Sequence of chain 1.E:
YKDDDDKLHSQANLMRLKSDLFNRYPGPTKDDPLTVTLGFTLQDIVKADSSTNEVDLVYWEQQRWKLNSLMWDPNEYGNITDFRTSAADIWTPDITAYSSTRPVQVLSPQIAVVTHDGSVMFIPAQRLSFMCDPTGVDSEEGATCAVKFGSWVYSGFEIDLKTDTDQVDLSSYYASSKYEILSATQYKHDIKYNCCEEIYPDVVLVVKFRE

Sequence of chain 1.D:
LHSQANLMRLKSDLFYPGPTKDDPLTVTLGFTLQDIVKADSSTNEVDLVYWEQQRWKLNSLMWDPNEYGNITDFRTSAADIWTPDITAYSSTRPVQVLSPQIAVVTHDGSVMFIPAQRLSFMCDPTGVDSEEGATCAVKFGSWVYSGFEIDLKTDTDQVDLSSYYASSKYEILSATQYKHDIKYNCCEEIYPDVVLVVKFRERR

The small molecule below binds the protein below.
Small molecule (SMILES): CC(C)Oc1cncc(N2CC[C@]3(CCCN3C)C2)c1

Binding-site contacts:
Ligand atom C13 contacts residue CYS199 of chain 1.E at 3.5 Å (hydrophobic).
Ligand atom C4 contacts residue ILE126 of chain 1.D at 3.7 Å (hydrophobic).
Ligand atom C6 contacts residue VAL116 of chain 1.D at 3.9 Å (hydrophobic).
Ligand atom C3 contacts residue TRP155 of chain 1.E at 3.3 Å (hydrophobic).
Ligand atom C13 contacts residue TYR203 of chain 1.E at 3.6 Å (hydrophobic).
Ligand atom N16 contacts residue SER154 of chain 1.E at 4.0 Å.
Ligand atom C18 contacts residue TYR101 of chain 1.E at 3.8 Å (hydrophobic).
Ligand atom C18 contacts residue TRP155 of chain 1.E at 3.2 Å (hydrophobic).
Ligand atom C17 contacts residue TYR101 of chain 1.E at 3.7 Å (hydrophobic).
Ligand atom C11 contacts residue VAL116 of chain 1.D at 3.6 Å (hydrophobic).
Ligand atom C17 contacts residue TYR203 of chain 1.E at 3.2 Å (hydrophobic).
Ligand atom C17 contacts residue SER154 of chain 1.E at 3.2 Å.
Ligand atom C7 contacts residue VAL116 of chain 1.D at 4.0 Å (hydrophobic).
Ligand atom C12 contacts residue CYS199 of chain 1.E at 4.0 Å (hydrophobic).
Ligand atom N2 contacts residue TRP155 of chain 1.E at 3.1 Å (h-bond).
Ligand atom C18 contacts residue SER154 of chain 1.E at 4.0 Å.
Ligand atom C17 contacts residue TRP155 of chain 1.E at 3.0 Å (hydrophobic).
Ligand atom O8 contacts residue VAL116 of chain 1.D at 3.3 Å.
Ligand atom N16 contacts residue TRP155 of chain 1.E at 3.0 Å (h-bond).
Ligand atom C3 contacts residue ILE126 of chain 1.D at 3.9 Å (hydrophobic).
Ligand atom C1 contacts residue TRP155 of chain 1.E at 3.4 Å (hydrophobic).
Ligand atom C13 contacts residue CYS198 of chain 1.E at 3.7 Å (hydrophobic).
Ligand atom C19 contacts residue TRP155 of chain 1.E at 3.7 Å (hydrophobic).
Ligand atom N5 contacts residue VAL156 of chain 1.E at 3.5 Å.
Ligand atom N5 contacts residue ILE126 of chain 1.D at 3.8 Å.
Ligand atom C14 contacts residue CYS199 of chain 1.E at 4.0 Å (hydrophobic).
Ligand atom C4 contacts residue TRP155 of chain 1.E at 3.6 Å (hydrophobic).
Ligand atom C9 contacts residue VAL116 of chain 1.D at 4.0 Å (hydrophobic).
Ligand atom C10 contacts residue TYR203 of chain 1.E at 4.1 Å (hydrophobic).
Ligand atom C12 contacts residue TYR203 of chain 1.E at 4.0 Å (hydrophobic).
Ligand atom C9 contacts residue TYR203 of chain 1.E at 3.6 Å (hydrophobic).
Ligand atom C11 contacts residue ARG87 of chain 1.D at 3.3 Å.
Ligand atom C13 contacts residue TRP155 of chain 1.E at 3.6 Å (hydrophobic).
Ligand atom C19 contacts residue TRP63 of chain 1.D at 3.6 Å (hydrophobic).
Ligand atom C15 contacts residue TRP155 of chain 1.E at 3.7 Å (hydrophobic).
Ligand atom C6 contacts residue VAL156 of chain 1.E at 3.8 Å (hydrophobic).
Ligand atom C10 contacts residue CYS199 of chain 1.E at 3.7 Å (hydrophobic).
Ligand atom C4 contacts residue VAL156 of chain 1.E at 3.9 Å (hydrophobic).
Ligand atom C14 contacts residue CYS198 of chain 1.E at 3.5 Å (hydrophobic).
Ligand atom C20 contacts residue TRP63 of chain 1.D at 3.4 Å (hydrophobic).